The small molecule below binds the protein below.
Small molecule (SMILES): OC[C@H]1O[C@H](O[C@H]2[C@H](O)[C@@H](O)[C@H](O)O[C@@H]2CO)[C@H](O)[C@@H](O)[C@@H]1O

Sequence of chain 1.A:
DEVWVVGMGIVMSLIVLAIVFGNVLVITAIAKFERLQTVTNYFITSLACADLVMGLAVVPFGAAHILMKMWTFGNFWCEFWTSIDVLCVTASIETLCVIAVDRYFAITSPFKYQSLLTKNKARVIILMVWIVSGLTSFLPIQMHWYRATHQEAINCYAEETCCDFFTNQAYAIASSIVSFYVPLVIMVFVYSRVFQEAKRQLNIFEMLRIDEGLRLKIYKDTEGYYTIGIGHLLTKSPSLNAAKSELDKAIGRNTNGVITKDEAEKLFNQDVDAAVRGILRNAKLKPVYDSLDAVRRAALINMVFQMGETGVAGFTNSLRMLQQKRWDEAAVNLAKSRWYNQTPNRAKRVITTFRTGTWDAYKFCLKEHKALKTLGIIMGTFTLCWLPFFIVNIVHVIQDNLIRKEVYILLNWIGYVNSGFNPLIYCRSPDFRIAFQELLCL

Binding-site contacts:
Ligand atom O1 contacts residue GLU247 of chain 1.A at 4.1 Å.
Ligand atom C3 contacts residue GLY266 of chain 1.A at 3.6 Å.
Ligand atom C6 contacts residue PHE340 of chain 1.A at 3.6 Å (hydrophobic).
Ligand atom O2 contacts residue HIS267 of chain 1.A at 3.6 Å.
Ligand atom O5 contacts residue GLU247 of chain 1.A at 3.2 Å (salt-bridge).
Ligand atom O3 contacts residue ASP306 of chain 1.A at 3.2 Å.
Ligand atom C4 contacts residue PHE340 of chain 1.A at 3.0 Å (hydrophobic).
Ligand atom O5 contacts residue GLN341 of chain 1.A at 3.8 Å.
Ligand atom O4 contacts residue ASP306 of chain 1.A at 4.1 Å.
Ligand atom C3 contacts residue PHE340 of chain 1.A at 4.1 Å (hydrophobic).
Ligand atom O6 contacts residue PHE340 of chain 1.A at 4.0 Å.
Ligand atom O6 contacts residue ARG381 of chain 1.A at 3.3 Å (salt-bridge).
Ligand atom C5 contacts residue PHE340 of chain 1.A at 3.5 Å (hydrophobic).
Ligand atom C2 contacts residue LEU268 of chain 1.A at 4.2 Å (hydrophobic).
Ligand atom O5 contacts residue PHE340 of chain 1.A at 3.7 Å.
Ligand atom O2 contacts residue THR257 of chain 1.A at 4.2 Å.
Ligand atom C5 contacts residue PHE340 of chain 1.A at 3.3 Å (hydrophobic).
Ligand atom C1 contacts residue PHE340 of chain 1.A at 4.0 Å (hydrophobic).
Ligand atom C4 contacts residue GLY266 of chain 1.A at 3.8 Å.
Ligand atom O5 contacts residue PHE340 of chain 1.A at 3.3 Å (h-bond).
Ligand atom O4 contacts residue PHE340 of chain 1.A at 4.1 Å.
Ligand atom O4 contacts residue GLY266 of chain 1.A at 2.7 Å (h-bond).
Ligand atom O2 contacts residue LEU268 of chain 1.A at 2.8 Å (h-bond).
Ligand atom O6 contacts residue VAL339 of chain 1.A at 3.0 Å (h-bond).
Ligand atom C1 contacts residue GLY266 of chain 1.A at 3.2 Å.
Ligand atom C1 contacts residue GLU247 of chain 1.A at 3.7 Å.
Ligand atom O3 contacts residue GLY266 of chain 1.A at 4.0 Å.
Ligand atom O6 contacts residue PHE340 of chain 1.A at 3.5 Å (h-bond).
Ligand atom C5 contacts residue GLY266 of chain 1.A at 4.2 Å.
Ligand atom C6 contacts residue VAL339 of chain 1.A at 3.3 Å (hydrophobic).
Ligand atom C2 contacts residue GLY266 of chain 1.A at 3.2 Å.
Ligand atom O6 contacts residue GLY343 of chain 1.A at 3.5 Å.
Ligand atom O4 contacts residue PHE340 of chain 1.A at 3.5 Å (h-bond).
Ligand atom C5 contacts residue GLU247 of chain 1.A at 3.5 Å.
Ligand atom C6 contacts residue GLU247 of chain 1.A at 3.5 Å.
Ligand atom O6 contacts residue GLU247 of chain 1.A at 2.7 Å (salt-bridge).
Ligand atom O6 contacts residue GLN341 of chain 1.A at 4.1 Å.
Ligand atom O1 contacts residue GLN341 of chain 1.A at 4.1 Å.
Ligand atom O2 contacts residue GLY266 of chain 1.A at 2.9 Å (h-bond).
Ligand atom C6 contacts residue PHE340 of chain 1.A at 3.4 Å (hydrophobic).